This small molecule binds to this protein.
Small molecule (SMILES): C=C1C[C@]23C[C@H]1CC[C@H]2[C@@]12CC[C@H](O)[C@@](C)(C(=O)O1)[C@H]2[C@@H]3C(=O)O

Sequence of chain 1.A:
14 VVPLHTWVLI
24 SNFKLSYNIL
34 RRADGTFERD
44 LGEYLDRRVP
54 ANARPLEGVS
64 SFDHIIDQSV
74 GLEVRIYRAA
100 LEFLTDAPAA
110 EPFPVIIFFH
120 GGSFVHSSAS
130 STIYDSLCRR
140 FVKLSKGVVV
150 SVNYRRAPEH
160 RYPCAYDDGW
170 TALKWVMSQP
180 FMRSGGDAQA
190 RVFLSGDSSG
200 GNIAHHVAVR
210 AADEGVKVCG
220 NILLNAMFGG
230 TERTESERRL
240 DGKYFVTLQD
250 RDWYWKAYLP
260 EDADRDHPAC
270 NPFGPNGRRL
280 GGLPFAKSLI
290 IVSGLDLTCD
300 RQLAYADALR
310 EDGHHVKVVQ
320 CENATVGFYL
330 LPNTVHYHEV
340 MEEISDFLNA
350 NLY

Binding-site contacts:
Ligand atom C13 contacts residue VAL245 of chain 1.A at 4.0 Å (hydrophobic).
Ligand atom C17 contacts residue ARG34 of chain 1.A at 3.7 Å.
Ligand atom O72 contacts residue SER197 of chain 1.A at 2.7 Å (h-bond).
Ligand atom O91 contacts residue GLY326 of chain 1.A at 2.8 Å (h-bond).
Ligand atom C11 contacts residue ILE23 of chain 1.A at 3.7 Å (hydrophobic).
Ligand atom C17 contacts residue ARG250 of chain 1.A at 3.8 Å.
Ligand atom C15 contacts residue SER122 of chain 1.A at 3.7 Å.
Ligand atom C18 contacts residue SER197 of chain 1.A at 4.0 Å.
Ligand atom O31 contacts residue TYR133 of chain 1.A at 2.8 Å (h-bond).
Ligand atom C15 contacts residue ARG250 of chain 1.A at 3.5 Å.
Ligand atom C18 contacts residue ASP196 of chain 1.A at 3.4 Å.
Ligand atom O71 contacts residue SER122 of chain 1.A at 2.8 Å (h-bond).
Ligand atom C7 contacts residue SER197 of chain 1.A at 3.2 Å.
Ligand atom C18 contacts residue TYR328 of chain 1.A at 3.5 Å (hydrophobic).
Ligand atom C3 contacts residue LEU329 of chain 1.A at 4.0 Å (hydrophobic).
Ligand atom C3 contacts residue ILE132 of chain 1.A at 3.8 Å (hydrophobic).
Ligand atom O92 contacts residue ILE23 of chain 1.A at 3.8 Å.
Ligand atom C2 contacts residue PHE26 of chain 1.A at 3.8 Å (hydrophobic).
Ligand atom C17 contacts residue TYR30 of chain 1.A at 3.9 Å (hydrophobic).
Ligand atom O71 contacts residue GLY121 of chain 1.A at 3.0 Å (h-bond).
Ligand atom C7 contacts residue GLY121 of chain 1.A at 4.0 Å.
Ligand atom C14 contacts residue VAL245 of chain 1.A at 3.7 Å (hydrophobic).
Ligand atom O91 contacts residue VAL325 of chain 1.A at 3.4 Å.
Ligand atom O71 contacts residue SER197 of chain 1.A at 3.1 Å (h-bond).
Ligand atom C14 contacts residue ARG250 of chain 1.A at 3.9 Å.
Ligand atom C3 contacts residue TYR133 of chain 1.A at 3.5 Å (hydrophobic).
Ligand atom O72 contacts residue ARG250 of chain 1.A at 3.9 Å.
Ligand atom C17 contacts residue ASP249 of chain 1.A at 4.0 Å.
Ligand atom C17 contacts residue TYR253 of chain 1.A at 3.4 Å (hydrophobic).
Ligand atom C12 contacts residue PHE244 of chain 1.A at 3.8 Å (hydrophobic).
Ligand atom O92 contacts residue VAL325 of chain 1.A at 4.0 Å.
Ligand atom C18 contacts residue TYR133 of chain 1.A at 3.4 Å (hydrophobic).
Ligand atom C2 contacts residue ILE132 of chain 1.A at 3.8 Å (hydrophobic).
Ligand atom O31 contacts residue ILE132 of chain 1.A at 3.6 Å.
Ligand atom C19 contacts residue GLY326 of chain 1.A at 4.0 Å.
Ligand atom O72 contacts residue SER122 of chain 1.A at 3.2 Å (h-bond).
Ligand atom C7 contacts residue SER122 of chain 1.A at 3.2 Å.
Ligand atom C1 contacts residue PHE26 of chain 1.A at 3.4 Å (hydrophobic).
Ligand atom C4 contacts residue TYR133 of chain 1.A at 4.0 Å (hydrophobic).
Ligand atom C16 contacts residue ARG250 of chain 1.A at 3.5 Å.